Sequence of chain 1.A:
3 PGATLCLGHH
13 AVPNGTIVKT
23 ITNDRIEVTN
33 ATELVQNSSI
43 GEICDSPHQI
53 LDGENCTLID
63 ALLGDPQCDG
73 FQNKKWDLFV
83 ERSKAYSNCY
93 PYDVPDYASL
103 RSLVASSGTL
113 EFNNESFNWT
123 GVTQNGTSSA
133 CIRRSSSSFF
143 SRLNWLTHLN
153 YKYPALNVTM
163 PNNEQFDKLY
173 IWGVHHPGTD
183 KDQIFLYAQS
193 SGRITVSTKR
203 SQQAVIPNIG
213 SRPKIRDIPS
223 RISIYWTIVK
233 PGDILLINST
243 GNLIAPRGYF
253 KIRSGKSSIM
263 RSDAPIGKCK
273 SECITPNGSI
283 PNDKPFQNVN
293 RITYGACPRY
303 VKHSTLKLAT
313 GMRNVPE

A small-molecule ligand and the protein it binds are described below.
Small molecule (SMILES): CC(=O)N[C@@H]1[C@@H](O)[C@H](O)[C@@H](CO)O[C@H]1O

Binding-site contacts:
Ligand atom C1 contacts residue TYR88 of chain 1.A at 4.4 Å (hydrophobic).
Ligand atom O5 contacts residue TYR88 of chain 1.A at 3.4 Å (h-bond).
Ligand atom C1 contacts residue ASN57 of chain 1.A at 1.4 Å.
Ligand atom O6 contacts residue TYR88 of chain 1.A at 2.9 Å (h-bond).
Ligand atom C6 contacts residue TYR88 of chain 1.A at 3.9 Å (hydrophobic).
Ligand atom C4 contacts residue ASN57 of chain 1.A at 4.2 Å.
Ligand atom C5 contacts residue ASN57 of chain 1.A at 3.7 Å.
Ligand atom N2 contacts residue ASN57 of chain 1.A at 3.0 Å (h-bond).
Ligand atom C3 contacts residue ASN57 of chain 1.A at 3.8 Å.
Ligand atom O5 contacts residue ASN57 of chain 1.A at 2.4 Å (h-bond).
Ligand atom C7 contacts residue ASN57 of chain 1.A at 3.3 Å.
Ligand atom C2 contacts residue ASN57 of chain 1.A at 2.5 Å.
Ligand atom C5 contacts residue TYR88 of chain 1.A at 4.3 Å (hydrophobic).
Ligand atom O7 contacts residue ASN57 of chain 1.A at 3.2 Å (h-bond).
Ligand atom C8 contacts residue GLU56 of chain 1.A at 4.1 Å.